The protein below binds the small molecule below.
Small molecule (SMILES): Oc1ccc(C(c2ccc(O)cc2)C(Cl)(Cl)Cl)cc1

Binding-site contacts:
Ligand atom OAB contacts residue THR50 of chain 1.A at 2.8 Å (h-bond).
Ligand atom CAJ contacts residue PHE107 of chain 1.A at 4.2 Å (hydrophobic).
Ligand atom CAP contacts residue PHE107 of chain 1.A at 4.2 Å (hydrophobic).
Ligand atom OAA contacts residue LEU90 of chain 1.A at 4.0 Å.
Ligand atom CLD contacts residue LEU49 of chain 1.A at 3.5 Å.
Ligand atom CLC contacts residue PHE107 of chain 1.A at 4.3 Å.
Ligand atom CLD contacts residue PHE107 of chain 1.A at 3.3 Å.
Ligand atom CAN contacts residue ARG97 of chain 1.A at 4.3 Å.
Ligand atom CAH contacts residue LEU243 of chain 1.A at 4.1 Å (hydrophobic).
Ligand atom CAK contacts residue LEU90 of chain 1.A at 4.2 Å (hydrophobic).
Ligand atom CLC contacts residue MET91 of chain 1.A at 4.0 Å.
Ligand atom CLE contacts residue MET124 of chain 1.A at 3.3 Å.
Ligand atom CAI contacts residue THR50 of chain 1.A at 3.6 Å.
Ligand atom OAB contacts residue LEU239 of chain 1.A at 3.6 Å.
Ligand atom CAG contacts residue LEU90 of chain 1.A at 3.6 Å (hydrophobic).
Ligand atom CAH contacts residue LEU228 of chain 1.A at 4.1 Å (hydrophobic).
Ligand atom CAG contacts residue LEU94 of chain 1.A at 4.1 Å (hydrophobic).
Ligand atom CAF contacts residue PHE107 of chain 1.A at 4.1 Å (hydrophobic).
Ligand atom CAF contacts residue LEU49 of chain 1.A at 4.3 Å (hydrophobic).
Ligand atom CAF contacts residue GLU56 of chain 1.A at 3.3 Å.
Ligand atom CAL contacts residue ALA53 of chain 1.A at 3.8 Å (hydrophobic).
Ligand atom CAO contacts residue LEU243 of chain 1.A at 4.1 Å (hydrophobic).
Ligand atom CLC contacts residue LEU131 of chain 1.A at 3.7 Å.
Ligand atom CAJ contacts residue ALA53 of chain 1.A at 3.8 Å (hydrophobic).
Ligand atom OAB contacts residue LEU243 of chain 1.A at 3.4 Å.
Ligand atom CAO contacts residue THR50 of chain 1.A at 3.6 Å.
Ligand atom CAN contacts residue GLU56 of chain 1.A at 3.2 Å.
Ligand atom CAO contacts residue ALA53 of chain 1.A at 4.2 Å (hydrophobic).
Ligand atom CAH contacts residue ALA53 of chain 1.A at 3.7 Å (hydrophobic).
Ligand atom CLE contacts residue LEU228 of chain 1.A at 4.1 Å.
Ligand atom OAA contacts residue GLU56 of chain 1.A at 2.5 Å (salt-bridge).
Ligand atom CAJ contacts residue LEU49 of chain 1.A at 4.0 Å (hydrophobic).
Ligand atom CAN contacts residue LEU90 of chain 1.A at 4.3 Å (hydrophobic).
Ligand atom CAM contacts residue LEU49 of chain 1.A at 4.0 Å (hydrophobic).
Ligand atom CAF contacts residue ALA53 of chain 1.A at 4.0 Å (hydrophobic).
Ligand atom CAL contacts residue LEU87 of chain 1.A at 4.2 Å (hydrophobic).
Ligand atom CAI contacts residue LEU49 of chain 1.A at 4.0 Å (hydrophobic).
Ligand atom OAA contacts residue ARG97 of chain 1.A at 3.2 Å (salt-bridge).
Ligand atom CLD contacts residue PHE128 of chain 1.A at 4.2 Å.
Ligand atom CAN contacts residue PHE107 of chain 1.A at 4.3 Å (hydrophobic).

Sequence of chain 1.A:
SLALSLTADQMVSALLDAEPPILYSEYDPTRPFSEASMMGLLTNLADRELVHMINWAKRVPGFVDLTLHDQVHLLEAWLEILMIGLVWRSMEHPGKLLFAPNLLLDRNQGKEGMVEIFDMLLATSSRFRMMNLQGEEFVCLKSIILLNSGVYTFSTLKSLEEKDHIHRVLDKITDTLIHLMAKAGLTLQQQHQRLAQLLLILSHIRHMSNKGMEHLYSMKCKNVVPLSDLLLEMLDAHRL